Binding-site contacts:
Ligand atom C5 contacts residue ASN121 of chain 1.G at 3.5 Å.
Ligand atom O7 contacts residue ASN121 of chain 1.G at 3.1 Å (h-bond).
Ligand atom C4 contacts residue ASN121 of chain 1.G at 4.2 Å.
Ligand atom C1 contacts residue ASN121 of chain 1.G at 1.4 Å.
Ligand atom O5 contacts residue PRO206 of chain 1.H at 4.3 Å.
Ligand atom N2 contacts residue ASN121 of chain 1.G at 2.9 Å (h-bond).
Ligand atom C8 contacts residue ASN121 of chain 1.G at 4.5 Å.
Ligand atom C3 contacts residue ASN121 of chain 1.G at 3.7 Å.
Ligand atom O7 contacts residue VAL168 of chain 1.G at 4.0 Å.
Ligand atom O5 contacts residue ASN121 of chain 1.G at 2.3 Å (h-bond).
Ligand atom O4 contacts residue ASN142 of chain 1.G at 4.1 Å.
Ligand atom C8 contacts residue VAL168 of chain 1.G at 3.4 Å (hydrophobic).
Ligand atom O6 contacts residue LYS138 of chain 1.G at 4.2 Å.
Ligand atom C7 contacts residue VAL168 of chain 1.G at 4.0 Å (hydrophobic).
Ligand atom C2 contacts residue GLN120 of chain 1.G at 4.4 Å.
Ligand atom C1 contacts residue PRO206 of chain 1.H at 4.5 Å (hydrophobic).
Ligand atom O7 contacts residue PRO206 of chain 1.H at 3.5 Å.
Ligand atom C2 contacts residue ASN121 of chain 1.G at 2.4 Å.
Ligand atom C6 contacts residue VAL141 of chain 1.G at 4.0 Å (hydrophobic).
Ligand atom C5 contacts residue VAL141 of chain 1.G at 4.2 Å (hydrophobic).
Ligand atom O7 contacts residue TYR86 of chain 1.G at 4.0 Å.
Ligand atom O6 contacts residue ASN142 of chain 1.G at 4.0 Å.
Ligand atom C7 contacts residue ASN121 of chain 1.G at 3.2 Å.
Ligand atom C8 contacts residue GLN120 of chain 1.G at 3.6 Å.
Ligand atom O6 contacts residue VAL141 of chain 1.G at 3.2 Å.
Ligand atom C7 contacts residue GLN120 of chain 1.G at 3.9 Å.
Ligand atom C5 contacts residue ASN142 of chain 1.G at 3.9 Å.
Ligand atom N2 contacts residue GLN120 of chain 1.G at 3.4 Å (h-bond).
Ligand atom C6 contacts residue LYS138 of chain 1.G at 3.8 Å.

This protein binds this small molecule.
Small molecule (SMILES): CC(=O)N[C@H]1[C@H](O[C@H]2[C@H](O)[C@@H](NC(C)=O)CO[C@@H]2CO)O[C@H](CO[C@H]2O[C@H](CO)[C@@H](O)[C@H](O)[C@@H]2O)[C@@H](O[C@H]2O[C@H](CO)[C@@H](O)[C@H](O)[C@@H]2O)[C@@H]1O[C@@H]1O[C@H](CS(=O)(=O)O)[C@@H](O[C@@H]2O[C@H](CO)[C@@H](O)[C@H](O)[C@H]2O)[C@H](O)[C@H]1O

Sequence of chain 1.H:
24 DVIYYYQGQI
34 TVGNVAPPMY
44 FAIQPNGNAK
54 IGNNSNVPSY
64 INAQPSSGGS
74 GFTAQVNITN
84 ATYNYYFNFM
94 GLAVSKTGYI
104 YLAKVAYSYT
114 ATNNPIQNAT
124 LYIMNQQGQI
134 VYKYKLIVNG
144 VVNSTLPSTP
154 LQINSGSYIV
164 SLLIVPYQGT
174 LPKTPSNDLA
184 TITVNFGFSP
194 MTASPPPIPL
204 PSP

Sequence of chain 1.G:
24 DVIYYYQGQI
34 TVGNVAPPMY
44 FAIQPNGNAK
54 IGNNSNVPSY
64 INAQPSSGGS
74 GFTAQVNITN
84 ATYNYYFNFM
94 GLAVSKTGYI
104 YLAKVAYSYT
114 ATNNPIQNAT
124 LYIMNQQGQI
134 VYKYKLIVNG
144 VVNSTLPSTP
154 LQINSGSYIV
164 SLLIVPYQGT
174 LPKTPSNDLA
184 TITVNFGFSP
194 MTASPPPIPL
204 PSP